Sequence of chain 1.A:
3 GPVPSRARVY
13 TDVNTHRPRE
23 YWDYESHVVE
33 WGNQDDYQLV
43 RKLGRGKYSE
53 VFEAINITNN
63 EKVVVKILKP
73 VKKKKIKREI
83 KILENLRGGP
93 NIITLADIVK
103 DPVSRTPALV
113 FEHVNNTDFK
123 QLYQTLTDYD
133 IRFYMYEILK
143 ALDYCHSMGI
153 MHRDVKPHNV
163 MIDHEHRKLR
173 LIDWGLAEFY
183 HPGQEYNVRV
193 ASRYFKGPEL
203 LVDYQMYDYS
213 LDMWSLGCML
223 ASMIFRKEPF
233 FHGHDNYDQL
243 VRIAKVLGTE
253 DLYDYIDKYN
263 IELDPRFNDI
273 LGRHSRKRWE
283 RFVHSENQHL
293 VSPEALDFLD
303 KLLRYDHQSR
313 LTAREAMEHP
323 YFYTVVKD

Binding-site contacts:
Ligand atom O02 contacts residue LYS68 of chain 1.A at 2.8 Å (salt-bridge).
Ligand atom N12 contacts residue MET163 of chain 1.A at 3.6 Å (h-bond).
Ligand atom C15 contacts residue ASN118 of chain 1.A at 3.7 Å.
Ligand atom C20 contacts residue PHE113 of chain 1.A at 3.6 Å (hydrophobic).
Ligand atom C04 contacts residue ILE174 of chain 1.A at 3.5 Å (hydrophobic).
Ligand atom C01 contacts residue LYS68 of chain 1.A at 3.7 Å.
Ligand atom O02 contacts residue ASP175 of chain 1.A at 3.3 Å.
Ligand atom C14 contacts residue VAL116 of chain 1.A at 3.2 Å (hydrophobic).
Ligand atom C16 contacts residue ASN118 of chain 1.A at 3.9 Å.
Ligand atom C05 contacts residue ILE174 of chain 1.A at 3.7 Å (hydrophobic).
Ligand atom C18 contacts residue LEU45 of chain 1.A at 3.7 Å (hydrophobic).
Ligand atom C20 contacts residue ILE174 of chain 1.A at 3.6 Å (hydrophobic).
Ligand atom C07 contacts residue MET163 of chain 1.A at 3.8 Å (hydrophobic).
Ligand atom C03 contacts residue ASP175 of chain 1.A at 3.6 Å.
Ligand atom C13 contacts residue LEU45 of chain 1.A at 3.5 Å (hydrophobic).
Ligand atom C10 contacts residue MET163 of chain 1.A at 3.6 Å (hydrophobic).
Ligand atom O23 contacts residue GLU81 of chain 1.A at 3.6 Å (salt-bridge).
Ligand atom O23 contacts residue ASP175 of chain 1.A at 2.9 Å (salt-bridge).
Ligand atom C06 contacts residue VAL66 of chain 1.A at 3.6 Å (hydrophobic).
Ligand atom C01 contacts residue VAL53 of chain 1.A at 3.6 Å (hydrophobic).
Ligand atom C14 contacts residue LEU45 of chain 1.A at 3.8 Å (hydrophobic).
Ligand atom C03 contacts residue LYS68 of chain 1.A at 3.5 Å.
Ligand atom C22 contacts residue PHE113 of chain 1.A at 3.8 Å (hydrophobic).
Ligand atom C22 contacts residue ASP175 of chain 1.A at 3.2 Å.
Ligand atom C22 contacts residue ILE174 of chain 1.A at 3.9 Å (hydrophobic).
Ligand atom O23 contacts residue LYS68 of chain 1.A at 2.5 Å (salt-bridge).
Ligand atom C07 contacts residue VAL53 of chain 1.A at 3.8 Å (hydrophobic).
Ligand atom C08 contacts residue ILE174 of chain 1.A at 3.9 Å (hydrophobic).
Ligand atom C08 contacts residue VAL53 of chain 1.A at 3.6 Å (hydrophobic).
Ligand atom C01 contacts residue ASP175 of chain 1.A at 3.4 Å.
Ligand atom C21 contacts residue ILE174 of chain 1.A at 3.7 Å (hydrophobic).
Ligand atom N09 contacts residue VAL53 of chain 1.A at 3.8 Å.
Ligand atom C15 contacts residue VAL116 of chain 1.A at 3.2 Å (hydrophobic).
Ligand atom C21 contacts residue ASP175 of chain 1.A at 3.9 Å.
Ligand atom C21 contacts residue PHE113 of chain 1.A at 3.3 Å (hydrophobic).
Ligand atom C22 contacts residue LYS68 of chain 1.A at 3.4 Å.
Ligand atom O23 contacts residue PHE113 of chain 1.A at 3.6 Å.
Ligand atom O11 contacts residue VAL66 of chain 1.A at 3.1 Å.
Ligand atom C15 contacts residue HIS115 of chain 1.A at 3.9 Å.
Ligand atom N12 contacts residue LEU45 of chain 1.A at 3.7 Å.

This small molecule binds to this protein.
Small molecule (SMILES): COc1cc(/C=C(\C#N)C(=O)Nc2ccccc2O)ccc1O